Binding-site contacts:
Ligand atom O3P contacts residue GLY169 of chain 1.C at 2.7 Å (h-bond).
Ligand atom C6 contacts residue PHE216 of chain 1.C at 3.4 Å (hydrophobic).
Ligand atom O3P contacts residue THR168 of chain 1.C at 3.0 Å (h-bond).
Ligand atom O1P contacts residue THR168 of chain 1.C at 3.5 Å (h-bond).
Ligand atom O2P contacts residue THR168 of chain 1.C at 3.2 Å (h-bond).
Ligand atom C2 contacts residue VAL217 of chain 1.C at 3.1 Å (hydrophobic).
Ligand atom C5' contacts residue TYR135 of chain 1.C at 3.6 Å (hydrophobic).
Ligand atom C2 contacts residue PHE216 of chain 1.C at 3.2 Å (hydrophobic).
Ligand atom C8 contacts residue ASP167 of chain 1.C at 3.4 Å.
Ligand atom P contacts residue THR168 of chain 1.C at 3.4 Å.
Ligand atom C6' contacts residue ILE165 of chain 1.C at 3.4 Å (hydrophobic).
Ligand atom C5 contacts residue PHE216 of chain 1.C at 3.5 Å (hydrophobic).
Ligand atom N4' contacts residue POP1 of chain 1.L at 3.0 Å (h-bond).
Ligand atom O3' contacts residue GLU163 of chain 1.C at 3.1 Å (salt-bridge).
Ligand atom C1' contacts residue POP1 of chain 1.L at 3.2 Å.
Ligand atom N1 contacts residue VAL217 of chain 1.C at 2.6 Å (h-bond).
Ligand atom C6' contacts residue THR171 of chain 1.C at 3.6 Å.
Ligand atom O2P contacts residue ASP167 of chain 1.C at 3.3 Å.
Ligand atom C2 contacts residue ASP223 of chain 1.C at 3.3 Å.
Ligand atom O6 contacts residue PHE216 of chain 1.C at 3.6 Å.
Ligand atom O6 contacts residue VAL217 of chain 1.C at 3.0 Å (h-bond).
Ligand atom N3 contacts residue PHE216 of chain 1.C at 3.4 Å.
Ligand atom N7 contacts residue ASP167 of chain 1.C at 2.7 Å (salt-bridge).
Ligand atom C5' contacts residue THR171 of chain 1.C at 3.6 Å.
Ligand atom O3' contacts residue ASP164 of chain 1.C at 2.5 Å (salt-bridge).
Ligand atom O3P contacts residue ASP167 of chain 1.C at 3.0 Å (salt-bridge).
Ligand atom C6 contacts residue VAL217 of chain 1.C at 3.6 Å (hydrophobic).
Ligand atom N1 contacts residue PHE216 of chain 1.C at 3.3 Å.
Ligand atom C4' contacts residue POP1 of chain 1.L at 3.6 Å.
Ligand atom C8 contacts residue TYR135 of chain 1.C at 3.4 Å (hydrophobic).
Ligand atom O2P contacts residue TYR135 of chain 1.C at 2.5 Å (h-bond).
Ligand atom N3 contacts residue LEU222 of chain 1.C at 3.6 Å.
Ligand atom C1' contacts residue TYR135 of chain 1.C at 3.6 Å (hydrophobic).
Ligand atom O1P contacts residue THR171 of chain 1.C at 2.6 Å (h-bond).
Ligand atom C3' contacts residue GLU163 of chain 1.C at 3.7 Å.
Ligand atom C2 contacts residue LEU222 of chain 1.C at 3.5 Å (hydrophobic).
Ligand atom O6 contacts residue LYS195 of chain 1.C at 3.1 Å (salt-bridge).
Ligand atom C3' contacts residue POP1 of chain 1.L at 3.3 Å.
Ligand atom P contacts residue THR171 of chain 1.C at 3.7 Å.
Ligand atom O3P contacts residue LYS170 of chain 1.C at 3.7 Å.

Sequence of chain 1.C:
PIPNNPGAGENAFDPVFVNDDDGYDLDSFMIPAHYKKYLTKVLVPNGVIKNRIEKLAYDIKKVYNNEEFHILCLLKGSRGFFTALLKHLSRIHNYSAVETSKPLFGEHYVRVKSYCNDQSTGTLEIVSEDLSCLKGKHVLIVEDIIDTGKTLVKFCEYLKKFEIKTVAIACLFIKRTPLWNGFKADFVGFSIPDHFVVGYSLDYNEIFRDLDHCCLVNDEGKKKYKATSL

The small molecule below binds the protein below.
Small molecule (SMILES): O=c1[nH]cnc2c(CN[C@H](CO)CCP(=O)(O)O)c[nH]c12